Sequence of chain 1.B:
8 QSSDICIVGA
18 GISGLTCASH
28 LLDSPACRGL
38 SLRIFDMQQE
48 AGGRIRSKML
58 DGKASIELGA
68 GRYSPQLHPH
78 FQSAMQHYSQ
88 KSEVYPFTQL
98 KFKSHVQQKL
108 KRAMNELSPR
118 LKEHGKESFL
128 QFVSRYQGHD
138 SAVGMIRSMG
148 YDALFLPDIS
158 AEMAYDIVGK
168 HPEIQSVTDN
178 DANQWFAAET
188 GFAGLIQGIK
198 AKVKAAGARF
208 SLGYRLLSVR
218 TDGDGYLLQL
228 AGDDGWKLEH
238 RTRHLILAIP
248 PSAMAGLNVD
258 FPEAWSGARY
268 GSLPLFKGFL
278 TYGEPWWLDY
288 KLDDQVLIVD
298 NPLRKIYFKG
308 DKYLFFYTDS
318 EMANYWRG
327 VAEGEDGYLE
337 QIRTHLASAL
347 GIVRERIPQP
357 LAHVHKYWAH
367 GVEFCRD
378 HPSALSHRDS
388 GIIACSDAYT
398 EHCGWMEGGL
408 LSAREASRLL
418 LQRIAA

Binding-site contacts:
Ligand atom O03 contacts residue ARG69 of chain 1.B at 3.5 Å (salt-bridge).
Ligand atom C07 contacts residue HIS168 of chain 1.B at 3.6 Å.
Ligand atom C04 contacts residue HIS168 of chain 1.B at 3.8 Å.
Ligand atom C08 contacts residue HIS168 of chain 1.B at 3.9 Å.
Ligand atom N09 contacts residue VAL368 of chain 1.B at 3.9 Å.
Ligand atom C13 contacts residue ASP316 of chain 1.B at 3.6 Å.
Ligand atom C04 contacts residue FDA1 of chain 1.E at 3.6 Å.
Ligand atom C05 contacts residue FDA1 of chain 1.E at 3.1 Å.
Ligand atom C05 contacts residue TRP402 of chain 1.B at 3.4 Å (hydrophobic).
Ligand atom C06 contacts residue TYR314 of chain 1.B at 4.0 Å (hydrophobic).
Ligand atom C08 contacts residue GLY401 of chain 1.B at 3.7 Å.
Ligand atom C14 contacts residue TYR314 of chain 1.B at 3.5 Å (hydrophobic).
Ligand atom C12 contacts residue TYR148 of chain 1.B at 3.9 Å (hydrophobic).
Ligand atom C10 contacts residue HIS168 of chain 1.B at 3.8 Å.
Ligand atom O03 contacts residue HIS168 of chain 1.B at 2.9 Å (h-bond).
Ligand atom C06 contacts residue GLY401 of chain 1.B at 3.4 Å.
Ligand atom O01 contacts residue HIS168 of chain 1.B at 4.0 Å.
Ligand atom C13 contacts residue TYR148 of chain 1.B at 3.5 Å (hydrophobic).
Ligand atom C07 contacts residue GLY401 of chain 1.B at 4.0 Å.
Ligand atom O03 contacts residue TYR314 of chain 1.B at 2.8 Å (h-bond).
Ligand atom C02 contacts residue HIS168 of chain 1.B at 3.4 Å.
Ligand atom C07 contacts residue VAL368 of chain 1.B at 3.6 Å (hydrophobic).
Ligand atom C14 contacts residue VAL368 of chain 1.B at 3.6 Å (hydrophobic).
Ligand atom C14 contacts residue LEU272 of chain 1.B at 4.0 Å (hydrophobic).
Ligand atom O01 contacts residue ARG69 of chain 1.B at 2.7 Å (salt-bridge).
Ligand atom N09 contacts residue HIS168 of chain 1.B at 3.7 Å.
Ligand atom C02 contacts residue TYR314 of chain 1.B at 3.5 Å (hydrophobic).
Ligand atom C06 contacts residue VAL368 of chain 1.B at 4.0 Å (hydrophobic).
Ligand atom C12 contacts residue ALA150 of chain 1.B at 3.6 Å (hydrophobic).
Ligand atom C08 contacts residue TRP402 of chain 1.B at 3.9 Å (hydrophobic).
Ligand atom O03 contacts residue TYR148 of chain 1.B at 3.9 Å.
Ligand atom C14 contacts residue HIS168 of chain 1.B at 3.9 Å.
Ligand atom C08 contacts residue VAL368 of chain 1.B at 3.9 Å (hydrophobic).
Ligand atom O01 contacts residue FDA1 of chain 1.E at 3.3 Å (h-bond).
Ligand atom C15 contacts residue VAL368 of chain 1.B at 3.5 Å (hydrophobic).
Ligand atom C04 contacts residue GLY401 of chain 1.B at 3.9 Å.
Ligand atom C05 contacts residue GLY401 of chain 1.B at 3.3 Å.
Ligand atom C02 contacts residue FDA1 of chain 1.E at 3.7 Å.
Ligand atom C02 contacts residue ARG69 of chain 1.B at 3.5 Å.
Ligand atom C15 contacts residue HIS168 of chain 1.B at 3.5 Å.

The protein below binds the small molecule below.
Small molecule (SMILES): C=C(Cc1c[nH]c2ccccc12)C(=O)O